A small-molecule ligand and the protein it binds are described below.
Small molecule (SMILES): CC(=O)N[C@@H]1[C@@H](O)[C@H](O)[C@@H](CO)O[C@H]1O

Sequence of chain 1.D:
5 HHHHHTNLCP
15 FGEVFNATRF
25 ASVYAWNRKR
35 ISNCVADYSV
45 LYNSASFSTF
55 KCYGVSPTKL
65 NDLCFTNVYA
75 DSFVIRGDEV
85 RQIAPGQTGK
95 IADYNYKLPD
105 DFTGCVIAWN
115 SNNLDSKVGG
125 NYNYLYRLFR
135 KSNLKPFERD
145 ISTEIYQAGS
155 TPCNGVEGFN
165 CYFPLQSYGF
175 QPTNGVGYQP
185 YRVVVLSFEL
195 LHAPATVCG

Binding-site contacts:
Ligand atom O7 contacts residue GLY16 of chain 1.D at 4.1 Å.
Ligand atom C1 contacts residue ASN20 of chain 1.D at 1.4 Å.
Ligand atom C3 contacts residue ASN20 of chain 1.D at 3.8 Å.
Ligand atom C8 contacts residue ASN20 of chain 1.D at 4.2 Å.
Ligand atom C6 contacts residue ASN20 of chain 1.D at 4.5 Å.
Ligand atom O7 contacts residue ASN20 of chain 1.D at 3.1 Å (h-bond).
Ligand atom O5 contacts residue ASN20 of chain 1.D at 2.2 Å (h-bond).
Ligand atom C7 contacts residue ASN20 of chain 1.D at 3.4 Å.
Ligand atom C4 contacts residue ASN20 of chain 1.D at 4.1 Å.
Ligand atom C2 contacts residue ASN20 of chain 1.D at 2.5 Å.
Ligand atom O6 contacts residue ASN20 of chain 1.D at 4.2 Å.
Ligand atom C8 contacts residue SER50 of chain 1.D at 3.5 Å.
Ligand atom C5 contacts residue ASN20 of chain 1.D at 3.5 Å.
Ligand atom O7 contacts residue PHE19 of chain 1.D at 3.6 Å.
Ligand atom N2 contacts residue ASN20 of chain 1.D at 3.2 Å (h-bond).